Sequence of chain 1.A:
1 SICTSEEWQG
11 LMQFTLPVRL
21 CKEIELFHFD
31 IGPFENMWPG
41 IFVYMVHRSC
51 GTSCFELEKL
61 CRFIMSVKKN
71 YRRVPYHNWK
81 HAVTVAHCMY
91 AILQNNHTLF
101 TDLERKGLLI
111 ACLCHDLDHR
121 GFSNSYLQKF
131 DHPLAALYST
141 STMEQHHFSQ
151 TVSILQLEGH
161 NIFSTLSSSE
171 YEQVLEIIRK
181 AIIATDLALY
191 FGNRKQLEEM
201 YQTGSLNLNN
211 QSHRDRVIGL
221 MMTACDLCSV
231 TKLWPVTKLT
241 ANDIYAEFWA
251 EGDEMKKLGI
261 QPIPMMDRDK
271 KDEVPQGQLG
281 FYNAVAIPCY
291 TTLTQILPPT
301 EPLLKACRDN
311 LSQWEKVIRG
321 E

Binding-site contacts:
Ligand atom C7 contacts residue TYR245 of chain 1.A at 3.6 Å (hydrophobic).
Ligand atom C14 contacts residue ILE244 of chain 1.A at 3.9 Å (hydrophobic).
Ligand atom C8 contacts residue GLY277 of chain 1.A at 3.8 Å.
Ligand atom C10 contacts residue TYR245 of chain 1.A at 3.6 Å (hydrophobic).
Ligand atom C11 contacts residue GLN278 of chain 1.A at 3.8 Å.
Ligand atom C10 contacts residue PHE281 of chain 1.A at 3.6 Å (hydrophobic).
Ligand atom C16 contacts residue SER229 of chain 1.A at 3.5 Å.
Ligand atom N1 contacts residue MET265 of chain 1.A at 3.8 Å.
Ligand atom C3 contacts residue GLU273 of chain 1.A at 3.6 Å.
Ligand atom C10 contacts residue GLN278 of chain 1.A at 3.7 Å.
Ligand atom C11 contacts residue TYR245 of chain 1.A at 3.5 Å (hydrophobic).
Ligand atom N1 contacts residue TYR245 of chain 1.A at 2.6 Å (h-bond).
Ligand atom C17 contacts residue VAL230 of chain 1.A at 3.4 Å (hydrophobic).
Ligand atom C19 contacts residue PHE281 of chain 1.A at 3.6 Å (hydrophobic).
Ligand atom C3 contacts residue PRO264 of chain 1.A at 3.4 Å (hydrophobic).
Ligand atom C4 contacts residue PRO264 of chain 1.A at 3.5 Å (hydrophobic).
Ligand atom N1 contacts residue GLY277 of chain 1.A at 3.9 Å.
Ligand atom N2 contacts residue MET265 of chain 1.A at 3.8 Å.
Ligand atom C11 contacts residue PHE248 of chain 1.A at 3.8 Å (hydrophobic).
Ligand atom C18 contacts residue PHE281 of chain 1.A at 3.9 Å (hydrophobic).
Ligand atom C17 contacts residue SER229 of chain 1.A at 3.2 Å.
Ligand atom C16 contacts residue ILE244 of chain 1.A at 3.8 Å (hydrophobic).
Ligand atom C17 contacts residue ILE244 of chain 1.A at 3.6 Å (hydrophobic).
Ligand atom C19 contacts residue ILE244 of chain 1.A at 3.6 Å (hydrophobic).
Ligand atom C1 contacts residue TYR245 of chain 1.A at 3.5 Å (hydrophobic).
Ligand atom C4 contacts residue MET265 of chain 1.A at 3.7 Å (hydrophobic).
Ligand atom N3 contacts residue PHE281 of chain 1.A at 3.6 Å.
Ligand atom C2 contacts residue GLU273 of chain 1.A at 3.7 Å.
Ligand atom N4 contacts residue GLN278 of chain 1.A at 3.1 Å (h-bond).
Ligand atom C9 contacts residue GLY277 of chain 1.A at 3.8 Å.
Ligand atom C6 contacts residue MET265 of chain 1.A at 3.8 Å (hydrophobic).
Ligand atom C14 contacts residue PHE281 of chain 1.A at 3.5 Å (hydrophobic).
Ligand atom C2 contacts residue PRO264 of chain 1.A at 3.9 Å (hydrophobic).
Ligand atom C6 contacts residue GLY277 of chain 1.A at 3.7 Å.
Ligand atom N2 contacts residue GLY277 of chain 1.A at 3.7 Å.
Ligand atom C7 contacts residue MET265 of chain 1.A at 3.7 Å (hydrophobic).
Ligand atom C9 contacts residue TYR245 of chain 1.A at 3.4 Å (hydrophobic).
Ligand atom C18 contacts residue ILE244 of chain 1.A at 3.5 Å (hydrophobic).
Ligand atom C7 contacts residue GLY277 of chain 1.A at 3.5 Å.
Ligand atom C2 contacts residue VAL274 of chain 1.A at 3.6 Å (hydrophobic).

A small-molecule ligand and the protein it binds are described below.
Small molecule (SMILES): c1ccc(-c2c[nH]c(CCc3cnc4ccccc4n3)n2)cc1